A protein and the small-molecule ligand that binds it are described below.
Small molecule (SMILES): CC(=O)N[C@@H]1[C@@H](O)[C@H](O)[C@@H](CO)O[C@H]1O

Binding-site contacts:
Ligand atom O5 contacts residue ASN501 of chain 1.A at 2.4 Å (h-bond).
Ligand atom C8 contacts residue ASN501 of chain 1.A at 4.0 Å.
Ligand atom C4 contacts residue ASN501 of chain 1.A at 4.3 Å.
Ligand atom C7 contacts residue ASN501 of chain 1.A at 3.6 Å.
Ligand atom N2 contacts residue ASN501 of chain 1.A at 3.0 Å (h-bond).
Ligand atom C5 contacts residue ASN501 of chain 1.A at 3.8 Å.
Ligand atom O7 contacts residue ASN501 of chain 1.A at 3.8 Å.
Ligand atom C2 contacts residue ASN501 of chain 1.A at 2.5 Å.
Ligand atom C1 contacts residue ASN501 of chain 1.A at 1.5 Å.
Ligand atom C3 contacts residue ASN501 of chain 1.A at 3.9 Å.

Sequence of chain 1.A:
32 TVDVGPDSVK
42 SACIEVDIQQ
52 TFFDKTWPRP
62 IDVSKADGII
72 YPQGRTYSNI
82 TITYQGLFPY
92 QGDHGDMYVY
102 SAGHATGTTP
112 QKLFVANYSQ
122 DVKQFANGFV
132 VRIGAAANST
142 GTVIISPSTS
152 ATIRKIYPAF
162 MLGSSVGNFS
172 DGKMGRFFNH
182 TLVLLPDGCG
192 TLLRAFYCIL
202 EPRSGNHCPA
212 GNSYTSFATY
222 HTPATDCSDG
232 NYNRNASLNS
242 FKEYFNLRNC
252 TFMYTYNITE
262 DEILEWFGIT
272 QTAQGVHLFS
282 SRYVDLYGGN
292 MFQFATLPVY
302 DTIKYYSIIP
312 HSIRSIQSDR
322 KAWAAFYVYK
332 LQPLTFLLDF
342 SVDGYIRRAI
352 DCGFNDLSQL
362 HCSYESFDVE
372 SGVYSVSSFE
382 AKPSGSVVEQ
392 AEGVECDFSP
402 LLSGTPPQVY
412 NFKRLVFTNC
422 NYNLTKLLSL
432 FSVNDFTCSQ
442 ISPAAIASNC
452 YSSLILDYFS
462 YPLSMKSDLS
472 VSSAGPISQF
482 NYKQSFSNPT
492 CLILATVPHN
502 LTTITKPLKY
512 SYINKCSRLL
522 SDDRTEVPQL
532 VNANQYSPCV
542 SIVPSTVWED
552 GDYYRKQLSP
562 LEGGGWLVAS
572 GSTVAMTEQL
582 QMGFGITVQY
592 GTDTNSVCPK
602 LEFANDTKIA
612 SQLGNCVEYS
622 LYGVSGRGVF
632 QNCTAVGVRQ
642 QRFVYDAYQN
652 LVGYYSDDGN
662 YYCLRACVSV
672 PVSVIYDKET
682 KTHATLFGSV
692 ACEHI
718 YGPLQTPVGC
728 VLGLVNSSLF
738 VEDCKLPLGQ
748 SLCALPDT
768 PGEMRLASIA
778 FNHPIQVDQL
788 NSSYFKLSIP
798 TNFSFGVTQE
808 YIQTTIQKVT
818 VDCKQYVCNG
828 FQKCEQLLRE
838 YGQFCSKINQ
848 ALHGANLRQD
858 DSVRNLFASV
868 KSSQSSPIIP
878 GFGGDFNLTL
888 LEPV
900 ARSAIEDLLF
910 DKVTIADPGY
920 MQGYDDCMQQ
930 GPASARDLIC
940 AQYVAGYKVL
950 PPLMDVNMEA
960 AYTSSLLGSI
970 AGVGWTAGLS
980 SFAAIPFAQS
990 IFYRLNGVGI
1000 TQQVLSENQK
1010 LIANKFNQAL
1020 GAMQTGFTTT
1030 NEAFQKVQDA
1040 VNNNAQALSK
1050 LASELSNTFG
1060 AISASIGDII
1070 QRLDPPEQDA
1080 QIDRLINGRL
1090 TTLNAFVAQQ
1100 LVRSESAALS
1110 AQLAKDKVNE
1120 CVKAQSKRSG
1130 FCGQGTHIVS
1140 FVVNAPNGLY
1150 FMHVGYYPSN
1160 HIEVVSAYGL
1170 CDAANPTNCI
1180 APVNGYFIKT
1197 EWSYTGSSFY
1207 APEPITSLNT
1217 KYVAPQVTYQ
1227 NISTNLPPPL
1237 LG